Sequence of chain 1.A:
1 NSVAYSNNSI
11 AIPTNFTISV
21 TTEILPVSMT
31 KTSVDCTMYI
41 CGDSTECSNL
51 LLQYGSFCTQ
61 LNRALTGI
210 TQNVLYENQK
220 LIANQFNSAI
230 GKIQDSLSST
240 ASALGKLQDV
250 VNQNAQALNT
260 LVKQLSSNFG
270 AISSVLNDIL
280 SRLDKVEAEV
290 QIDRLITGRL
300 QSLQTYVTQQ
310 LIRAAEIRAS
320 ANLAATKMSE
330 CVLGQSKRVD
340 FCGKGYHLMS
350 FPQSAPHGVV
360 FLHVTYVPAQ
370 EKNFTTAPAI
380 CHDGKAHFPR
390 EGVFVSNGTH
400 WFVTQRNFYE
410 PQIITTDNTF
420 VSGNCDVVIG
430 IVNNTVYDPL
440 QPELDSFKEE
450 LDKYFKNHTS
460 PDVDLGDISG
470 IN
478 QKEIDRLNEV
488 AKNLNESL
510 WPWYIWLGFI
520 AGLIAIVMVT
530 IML

Sequence of chain 1.C:
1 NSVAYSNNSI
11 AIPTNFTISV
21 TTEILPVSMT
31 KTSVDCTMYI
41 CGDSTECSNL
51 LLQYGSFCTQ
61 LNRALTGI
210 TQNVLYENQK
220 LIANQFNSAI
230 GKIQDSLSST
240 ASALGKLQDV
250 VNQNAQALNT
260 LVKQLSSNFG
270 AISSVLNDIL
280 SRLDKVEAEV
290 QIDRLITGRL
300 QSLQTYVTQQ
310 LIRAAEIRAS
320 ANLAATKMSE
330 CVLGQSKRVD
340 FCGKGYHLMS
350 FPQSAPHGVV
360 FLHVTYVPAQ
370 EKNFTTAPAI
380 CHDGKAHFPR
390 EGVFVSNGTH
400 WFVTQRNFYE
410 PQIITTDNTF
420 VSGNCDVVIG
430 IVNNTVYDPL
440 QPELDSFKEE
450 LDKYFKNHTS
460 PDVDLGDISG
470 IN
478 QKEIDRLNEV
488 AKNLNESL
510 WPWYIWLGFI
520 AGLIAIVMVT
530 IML

Binding-site contacts:
Ligand atom C4 contacts residue ASN456 of chain 1.A at 3.1 Å.
Ligand atom C8 contacts residue GLU46 of chain 1.C at 3.7 Å.
Ligand atom C3 contacts residue ASN456 of chain 1.A at 3.1 Å.
Ligand atom C2 contacts residue ASN456 of chain 1.A at 2.5 Å.
Ligand atom C1 contacts residue ASN456 of chain 1.A at 1.5 Å.
Ligand atom O4 contacts residue ASN456 of chain 1.A at 4.5 Å.
Ligand atom O5 contacts residue ASN456 of chain 1.A at 2.5 Å (h-bond).
Ligand atom C6 contacts residue ASN456 of chain 1.A at 4.3 Å.
Ligand atom N2 contacts residue ASN456 of chain 1.A at 3.8 Å.
Ligand atom C5 contacts residue ASN456 of chain 1.A at 3.3 Å.
Ligand atom O3 contacts residue ASN456 of chain 1.A at 3.3 Å (h-bond).
Ligand atom O7 contacts residue GLU46 of chain 1.C at 3.7 Å.
Ligand atom C7 contacts residue GLU46 of chain 1.C at 4.2 Å.

A protein and the small-molecule ligand that binds it are described below.
Small molecule (SMILES): CC(=O)N[C@H]1[C@H](O[C@H]2[C@H](O)[C@@H](NC(C)=O)CO[C@@H]2CO)O[C@H](CO)[C@@H](O[C@H]2O[C@H](CO)[C@@H](O)[C@H](O)[C@@H]2O)[C@@H]1O